A small-molecule ligand and the protein it binds are described below.
Small molecule (SMILES): CC(C)CN(C[C@@H](O)[C@H](Cc1ccccc1)NC(=O)O[C@H]1CO[C@H]2OCC[C@H]21)S(=O)(=O)c1ccc([C@H](O)CO)cc1

Binding-site contacts:
Ligand atom C34 contacts residue PRO81 of chain 1.A at 3.7 Å (hydrophobic).
Ligand atom O25 contacts residue ASP30 of chain 1.B at 3.0 Å (salt-bridge).
Ligand atom O09 contacts residue ILE84 of chain 1.A at 3.5 Å.
Ligand atom C24 contacts residue ILE47 of chain 1.B at 3.6 Å (hydrophobic).
Ligand atom O08 contacts residue ILE50 of chain 1.B at 3.2 Å.
Ligand atom N19 contacts residue GLY27 of chain 1.B at 3.0 Å (h-bond).
Ligand atom O41 contacts residue LEU76 of chain 1.A at 3.2 Å.
Ligand atom C03 contacts residue ALA28 of chain 1.A at 3.5 Å (hydrophobic).
Ligand atom O25 contacts residue ASP29 of chain 1.B at 3.2 Å (salt-bridge).
Ligand atom O38 contacts residue ASP29 of chain 1.A at 3.4 Å.
Ligand atom C27 contacts residue ASP29 of chain 1.B at 3.6 Å.
Ligand atom C05 contacts residue GLY48 of chain 1.A at 3.1 Å.
Ligand atom O17 contacts residue ASP25 of chain 1.B at 2.6 Å (salt-bridge).
Ligand atom C34 contacts residue ILE50 of chain 1.B at 3.5 Å (hydrophobic).
Ligand atom C02 contacts residue ALA28 of chain 1.A at 3.7 Å (hydrophobic).
Ligand atom C40 contacts residue ASP30 of chain 1.A at 3.4 Å.
Ligand atom C29 contacts residue GLY27 of chain 1.B at 3.7 Å.
Ligand atom C34 contacts residue GLY49 of chain 1.B at 3.5 Å.
Ligand atom O17 contacts residue GLY27 of chain 1.B at 3.3 Å.
Ligand atom O38 contacts residue ASP30 of chain 1.A at 3.2 Å (salt-bridge).
Ligand atom O41 contacts residue ASP30 of chain 1.A at 2.5 Å (salt-bridge).
Ligand atom O09 contacts residue ILE50 of chain 1.B at 3.7 Å.
Ligand atom C31 contacts residue ASP25 of chain 1.A at 3.3 Å.
Ligand atom C15 contacts residue ASP25 of chain 1.A at 3.1 Å.
Ligand atom C16 contacts residue ASP25 of chain 1.A at 3.2 Å.
Ligand atom C37 contacts residue GLY27 of chain 1.B at 3.2 Å.
Ligand atom C11 contacts residue GLY27 of chain 1.A at 3.5 Å.
Ligand atom C31 contacts residue GLY27 of chain 1.B at 3.6 Å.
Ligand atom C40 contacts residue LEU76 of chain 1.A at 3.4 Å (hydrophobic).
Ligand atom O41 contacts residue LYS45 of chain 1.A at 3.7 Å.
Ligand atom C26 contacts residue GLY48 of chain 1.B at 3.2 Å.
Ligand atom C40 contacts residue ILE47 of chain 1.A at 3.5 Å (hydrophobic).
Ligand atom O30 contacts residue ASP29 of chain 1.B at 2.9 Å (salt-bridge).
Ligand atom C16 contacts residue ASP25 of chain 1.B at 3.4 Å.
Ligand atom C28 contacts residue GLY48 of chain 1.B at 3.1 Å.
Ligand atom O41 contacts residue ILE47 of chain 1.A at 3.6 Å.
Ligand atom O17 contacts residue ASP25 of chain 1.A at 2.4 Å (salt-bridge).
Ligand atom O22 contacts residue ALA28 of chain 1.B at 3.4 Å.
Ligand atom C06 contacts residue GLY48 of chain 1.A at 3.4 Å.
Ligand atom O08 contacts residue GLY49 of chain 1.A at 3.4 Å.

Sequence of chain 1.A:
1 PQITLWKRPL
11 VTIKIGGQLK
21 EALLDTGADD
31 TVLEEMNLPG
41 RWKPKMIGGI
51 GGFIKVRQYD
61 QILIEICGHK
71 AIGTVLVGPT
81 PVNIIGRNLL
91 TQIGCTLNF

Sequence of chain 1.B:
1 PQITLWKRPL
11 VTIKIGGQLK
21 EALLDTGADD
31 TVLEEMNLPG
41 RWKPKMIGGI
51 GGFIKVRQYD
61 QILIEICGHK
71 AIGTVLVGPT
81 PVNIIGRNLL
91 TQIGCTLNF